Binding-site contacts:
Ligand atom C8 contacts residue ASN290 of chain 1.A at 4.4 Å.
Ligand atom C2 contacts residue ASN290 of chain 1.A at 2.4 Å.
Ligand atom N2 contacts residue ASN290 of chain 1.A at 2.8 Å (h-bond).
Ligand atom C8 contacts residue ASN279 of chain 1.A at 3.9 Å.
Ligand atom C1 contacts residue ASN290 of chain 1.A at 1.4 Å.
Ligand atom O7 contacts residue ASN290 of chain 1.A at 3.4 Å (h-bond).
Ligand atom O5 contacts residue ASN290 of chain 1.A at 2.4 Å (h-bond).
Ligand atom C5 contacts residue ASN290 of chain 1.A at 3.7 Å.
Ligand atom C3 contacts residue ASN290 of chain 1.A at 3.7 Å.
Ligand atom C7 contacts residue ASN290 of chain 1.A at 3.3 Å.
Ligand atom C4 contacts residue ASN290 of chain 1.A at 4.2 Å.

This protein binds this small molecule.
Small molecule (SMILES): CC(=O)N[C@H]1[C@H](O[C@H]2[C@H](O)[C@@H](NC(C)=O)CO[C@@H]2CO)O[C@H](CO)[C@@H](O)[C@@H]1O

Sequence of chain 1.A:
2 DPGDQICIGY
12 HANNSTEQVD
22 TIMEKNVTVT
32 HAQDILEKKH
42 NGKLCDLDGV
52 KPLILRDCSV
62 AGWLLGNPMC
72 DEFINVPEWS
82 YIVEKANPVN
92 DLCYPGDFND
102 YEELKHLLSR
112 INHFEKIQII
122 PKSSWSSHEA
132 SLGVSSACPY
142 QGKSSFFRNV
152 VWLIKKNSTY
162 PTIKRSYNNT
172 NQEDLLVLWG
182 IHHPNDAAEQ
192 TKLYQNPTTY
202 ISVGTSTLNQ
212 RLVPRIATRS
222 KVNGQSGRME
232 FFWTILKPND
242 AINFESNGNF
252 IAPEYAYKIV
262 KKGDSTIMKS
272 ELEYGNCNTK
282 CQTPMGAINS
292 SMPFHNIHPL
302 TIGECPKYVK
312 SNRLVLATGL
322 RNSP